Binding-site contacts:
Ligand atom C1 contacts residue ASN322 of chain 1.A at 1.4 Å.
Ligand atom C7 contacts residue ASN322 of chain 1.A at 3.2 Å.
Ligand atom C5 contacts residue ASN322 of chain 1.A at 3.7 Å.
Ligand atom O7 contacts residue ASN322 of chain 1.A at 3.2 Å (h-bond).
Ligand atom C4 contacts residue ASN322 of chain 1.A at 4.2 Å.
Ligand atom N2 contacts residue ASN322 of chain 1.A at 2.9 Å (h-bond).
Ligand atom C1 contacts residue GLY321 of chain 1.A at 4.3 Å.
Ligand atom C3 contacts residue ASN322 of chain 1.A at 3.8 Å.
Ligand atom C8 contacts residue ASN322 of chain 1.A at 4.4 Å.
Ligand atom O5 contacts residue ASN322 of chain 1.A at 2.4 Å (h-bond).
Ligand atom C2 contacts residue ASN322 of chain 1.A at 2.4 Å.

Sequence of chain 1.A:
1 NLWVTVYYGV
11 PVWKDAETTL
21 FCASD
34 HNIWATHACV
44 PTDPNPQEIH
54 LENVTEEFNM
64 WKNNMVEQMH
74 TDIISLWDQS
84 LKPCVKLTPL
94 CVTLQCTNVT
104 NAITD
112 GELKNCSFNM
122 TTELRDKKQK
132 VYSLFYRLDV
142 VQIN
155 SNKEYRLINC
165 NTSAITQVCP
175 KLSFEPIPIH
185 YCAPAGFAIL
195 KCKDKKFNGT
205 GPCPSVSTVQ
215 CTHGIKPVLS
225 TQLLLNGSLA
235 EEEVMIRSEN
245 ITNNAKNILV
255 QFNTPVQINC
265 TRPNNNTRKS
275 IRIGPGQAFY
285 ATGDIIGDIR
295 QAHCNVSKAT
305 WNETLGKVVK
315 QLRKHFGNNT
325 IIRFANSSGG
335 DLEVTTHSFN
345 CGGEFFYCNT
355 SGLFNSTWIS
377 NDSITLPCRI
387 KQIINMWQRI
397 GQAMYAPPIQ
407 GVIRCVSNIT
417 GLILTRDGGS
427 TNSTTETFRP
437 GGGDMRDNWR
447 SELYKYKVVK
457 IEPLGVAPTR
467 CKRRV

A small-molecule ligand and the protein it binds are described below.
Small molecule (SMILES): CC(=O)N[C@@H]1[C@@H](O)[C@H](O)[C@@H](CO)O[C@H]1O